Sequence of chain 26.C:
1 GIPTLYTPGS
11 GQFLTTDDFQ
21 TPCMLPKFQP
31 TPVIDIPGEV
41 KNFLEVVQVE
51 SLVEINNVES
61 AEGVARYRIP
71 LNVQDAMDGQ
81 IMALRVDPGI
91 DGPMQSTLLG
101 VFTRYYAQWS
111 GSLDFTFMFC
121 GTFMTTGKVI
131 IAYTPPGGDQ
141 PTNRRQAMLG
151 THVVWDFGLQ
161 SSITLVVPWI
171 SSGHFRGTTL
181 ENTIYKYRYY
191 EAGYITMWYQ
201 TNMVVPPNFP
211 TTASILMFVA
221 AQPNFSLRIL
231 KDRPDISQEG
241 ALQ

Binding-site contacts:
Ligand atom CA contacts residue MET247 of chain 26.A at 4.1 Å (hydrophobic).
Ligand atom C contacts residue GLN95 of chain 26.C at 3.1 Å.
Ligand atom C contacts residue CYS1 of chain 26.E at 2.8 Å (hydrophobic).
Ligand atom OXT contacts residue ASP235 of chain 26.C at 2.9 Å (salt-bridge).
Ligand atom C contacts residue MET247 of chain 26.A at 3.9 Å (hydrophobic).
Ligand atom OXT contacts residue GLN95 of chain 26.C at 2.7 Å (h-bond).
Ligand atom CA contacts residue PHE264 of chain 26.A at 3.1 Å (hydrophobic).
Ligand atom O contacts residue ASP235 of chain 26.C at 4.5 Å.
Ligand atom O contacts residue GLN95 of chain 26.C at 3.3 Å (h-bond).
Ligand atom O contacts residue PHE264 of chain 26.A at 3.9 Å.
Ligand atom O contacts residue MET247 of chain 26.A at 3.4 Å (h-bond).
Ligand atom CA contacts residue CYS1 of chain 26.E at 2.4 Å (hydrophobic).
Ligand atom O contacts residue CYS1 of chain 26.E at 3.7 Å.
Ligand atom N contacts residue PHE264 of chain 26.A at 3.5 Å (h-bond).
Ligand atom C contacts residue PHE264 of chain 26.A at 3.8 Å (hydrophobic).
Ligand atom OXT contacts residue PHE264 of chain 26.A at 4.2 Å.
Ligand atom N contacts residue CYS1 of chain 26.E at 1.3 Å.
Ligand atom CA contacts residue GLN95 of chain 26.C at 4.2 Å.
Ligand atom O contacts residue SER96 of chain 26.C at 3.6 Å.
Ligand atom N contacts residue MET247 of chain 26.A at 3.8 Å.
Ligand atom OXT contacts residue CYS1 of chain 26.E at 2.7 Å (h-bond).
Ligand atom C contacts residue ASP235 of chain 26.C at 4.0 Å.
Ligand atom CA contacts residue CYS265 of chain 26.A at 4.4 Å (hydrophobic).

This small molecule binds to this protein.
Small molecule (SMILES): NCC(=O)O

Sequence of chain 26.A:
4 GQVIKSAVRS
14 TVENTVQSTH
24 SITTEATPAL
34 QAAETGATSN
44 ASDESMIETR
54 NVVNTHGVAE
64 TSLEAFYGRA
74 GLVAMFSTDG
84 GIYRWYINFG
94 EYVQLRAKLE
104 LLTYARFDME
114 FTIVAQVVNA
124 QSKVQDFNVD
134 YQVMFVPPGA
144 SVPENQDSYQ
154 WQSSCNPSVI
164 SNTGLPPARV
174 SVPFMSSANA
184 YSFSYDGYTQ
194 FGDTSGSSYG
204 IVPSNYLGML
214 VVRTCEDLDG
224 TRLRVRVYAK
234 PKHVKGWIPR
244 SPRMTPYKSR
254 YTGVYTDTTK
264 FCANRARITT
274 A